Sequence of chain 1.A:
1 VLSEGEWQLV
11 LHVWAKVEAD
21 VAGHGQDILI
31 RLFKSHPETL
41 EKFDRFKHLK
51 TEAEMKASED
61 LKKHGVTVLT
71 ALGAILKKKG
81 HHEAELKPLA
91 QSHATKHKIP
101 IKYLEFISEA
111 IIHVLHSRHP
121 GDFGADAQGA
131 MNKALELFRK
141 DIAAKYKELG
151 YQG

This small molecule binds to this protein.
Small molecule (SMILES): C1=CC2=N3->[Fe]45<-N6=C(C=CC6=Cc6ccc(n64)C=C13)C=c1ccc(n15)=C2

Binding-site contacts:
Ligand atom C4C contacts residue PHE43 of chain 1.A at 3.6 Å (hydrophobic).
Ligand atom C4A contacts residue HIS93 of chain 1.A at 3.6 Å.
Ligand atom C1A contacts residue CYN1 of chain 1.B at 3.7 Å.
Ligand atom C4C contacts residue CYN1 of chain 1.B at 3.4 Å.
Ligand atom C1D contacts residue PHE43 of chain 1.A at 3.4 Å (hydrophobic).
Ligand atom C1A contacts residue HIS64 of chain 1.A at 3.3 Å.
Ligand atom C1B contacts residue HIS93 of chain 1.A at 3.6 Å.
Ligand atom NB contacts residue CYN1 of chain 1.B at 2.7 Å.
Ligand atom C4A contacts residue CYN1 of chain 1.B at 3.6 Å.
Ligand atom ND contacts residue CYN1 of chain 1.B at 2.8 Å.
Ligand atom C1D contacts residue CYN1 of chain 1.B at 3.5 Å.
Ligand atom C4D contacts residue HIS93 of chain 1.A at 3.7 Å.
Ligand atom CHC contacts residue CYN1 of chain 1.B at 3.6 Å.
Ligand atom C2D contacts residue PHE43 of chain 1.A at 3.4 Å (hydrophobic).
Ligand atom C3D contacts residue HIS97 of chain 1.A at 3.7 Å.
Ligand atom C4B contacts residue CYN1 of chain 1.B at 3.5 Å.
Ligand atom C4D contacts residue CYN1 of chain 1.B at 3.7 Å.
Ligand atom ND contacts residue HIS93 of chain 1.A at 2.9 Å (h-bond).
Ligand atom CHD contacts residue PHE43 of chain 1.A at 3.4 Å (hydrophobic).
Ligand atom NA contacts residue HIS93 of chain 1.A at 3.0 Å.
Ligand atom C1A contacts residue HIS93 of chain 1.A at 3.7 Å.
Ligand atom CHD contacts residue ILE99 of chain 1.A at 3.5 Å (hydrophobic).
Ligand atom C1C contacts residue CYN1 of chain 1.B at 3.3 Å.
Ligand atom NC contacts residue CYN1 of chain 1.B at 2.8 Å.
Ligand atom FE contacts residue CYN1 of chain 1.B at 1.9 Å.
Ligand atom C2A contacts residue HIS64 of chain 1.A at 3.6 Å.
Ligand atom C1B contacts residue LEU89 of chain 1.A at 3.5 Å (hydrophobic).
Ligand atom C4D contacts residue HIS97 of chain 1.A at 3.5 Å.
Ligand atom CHB contacts residue LEU89 of chain 1.A at 3.6 Å (hydrophobic).
Ligand atom FE contacts residue HIS93 of chain 1.A at 2.2 Å.
Ligand atom CHB contacts residue HIS93 of chain 1.A at 3.7 Å.
Ligand atom CHA contacts residue HIS64 of chain 1.A at 3.6 Å.
Ligand atom C1C contacts residue HIS93 of chain 1.A at 3.7 Å.
Ligand atom NB contacts residue HIS93 of chain 1.A at 3.0 Å (h-bond).
Ligand atom C1B contacts residue CYN1 of chain 1.B at 3.7 Å.
Ligand atom C4C contacts residue HIS93 of chain 1.A at 3.7 Å.
Ligand atom C2B contacts residue VAL68 of chain 1.A at 3.7 Å (hydrophobic).
Ligand atom NC contacts residue HIS93 of chain 1.A at 2.9 Å (h-bond).
Ligand atom CHA contacts residue HIS97 of chain 1.A at 3.5 Å.
Ligand atom NA contacts residue CYN1 of chain 1.B at 2.8 Å.